The protein below binds the small molecule below.
Small molecule (SMILES): CSCCNc1cc(-n2nc(C(F)(F)F)c3c2CC(C)(C)CC3=O)ccc1C(N)=O

Binding-site contacts:
Ligand atom NBB contacts residue LEU110 of chain 1.A at 3.8 Å.
Ligand atom FAG contacts residue ASN109 of chain 1.A at 3.2 Å.
Ligand atom NAD contacts residue ASP96 of chain 1.A at 3.1 Å (salt-bridge).
Ligand atom OAF contacts residue ASN109 of chain 1.A at 3.3 Å.
Ligand atom CBD contacts residue GLY138 of chain 1.A at 3.8 Å.
Ligand atom CAO contacts residue PHE141 of chain 1.A at 3.5 Å (hydrophobic).
Ligand atom CAK contacts residue ILE189 of chain 1.A at 3.5 Å (hydrophobic).
Ligand atom CAL contacts residue MET101 of chain 1.A at 3.8 Å (hydrophobic).
Ligand atom CAO contacts residue TYR142 of chain 1.A at 3.7 Å (hydrophobic).
Ligand atom CAY contacts residue PHE141 of chain 1.A at 3.6 Å (hydrophobic).
Ligand atom FAI contacts residue TYR142 of chain 1.A at 3.3 Å.
Ligand atom CAU contacts residue TYR142 of chain 1.A at 3.4 Å (hydrophobic).
Ligand atom NAQ contacts residue LEU110 of chain 1.A at 3.3 Å.
Ligand atom FAH contacts residue LEU110 of chain 1.A at 3.6 Å.
Ligand atom FAI contacts residue GLY138 of chain 1.A at 3.8 Å.
Ligand atom CAJ contacts residue ASN54 of chain 1.A at 3.6 Å.
Ligand atom FAI contacts residue VAL139 of chain 1.A at 3.5 Å.
Ligand atom CAJ contacts residue PHE141 of chain 1.A at 3.8 Å (hydrophobic).
Ligand atom OAF contacts residue TYR142 of chain 1.A at 2.7 Å (h-bond).
Ligand atom NBB contacts residue PHE141 of chain 1.A at 3.6 Å.
Ligand atom CAP contacts residue PHE141 of chain 1.A at 3.8 Å (hydrophobic).
Ligand atom CAU contacts residue PHE141 of chain 1.A at 3.6 Å (hydrophobic).
Ligand atom SAS contacts residue ALA58 of chain 1.A at 3.7 Å.
Ligand atom CAO contacts residue ASN109 of chain 1.A at 3.5 Å.
Ligand atom FAH contacts residue GLY138 of chain 1.A at 2.8 Å.
Ligand atom CBA contacts residue PHE141 of chain 1.A at 3.6 Å (hydrophobic).
Ligand atom FAG contacts residue ALA114 of chain 1.A at 3.0 Å.
Ligand atom CAB contacts residue TRP165 of chain 1.A at 3.5 Å (hydrophobic).
Ligand atom CAM contacts residue MET101 of chain 1.A at 3.8 Å (hydrophobic).
Ligand atom CAW contacts residue MET101 of chain 1.A at 3.7 Å (hydrophobic).
Ligand atom CAL contacts residue LEU110 of chain 1.A at 3.6 Å (hydrophobic).
Ligand atom OAE contacts residue ALA58 of chain 1.A at 3.4 Å.
Ligand atom NAQ contacts residue PHE141 of chain 1.A at 3.8 Å.
Ligand atom SAS contacts residue LYS61 of chain 1.A at 3.7 Å.
Ligand atom OAE contacts residue THR187 of chain 1.A at 3.7 Å.
Ligand atom CAX contacts residue MET101 of chain 1.A at 3.6 Å (hydrophobic).
Ligand atom FAG contacts residue LEU110 of chain 1.A at 3.8 Å.
Ligand atom SAS contacts residue ILE99 of chain 1.A at 3.7 Å.
Ligand atom CAV contacts residue ASN54 of chain 1.A at 3.9 Å.
Ligand atom CAZ contacts residue LEU110 of chain 1.A at 3.5 Å (hydrophobic).

Sequence of chain 1.A:
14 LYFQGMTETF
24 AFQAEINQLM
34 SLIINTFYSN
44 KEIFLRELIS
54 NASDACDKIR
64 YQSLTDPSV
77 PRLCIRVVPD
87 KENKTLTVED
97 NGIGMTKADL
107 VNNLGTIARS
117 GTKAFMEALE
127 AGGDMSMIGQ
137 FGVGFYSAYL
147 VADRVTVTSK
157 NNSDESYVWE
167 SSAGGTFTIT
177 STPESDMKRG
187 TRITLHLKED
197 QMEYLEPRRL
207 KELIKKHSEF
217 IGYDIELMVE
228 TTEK